Binding-site contacts:
Ligand atom C5 contacts residue LEU61 of chain 2.A at 3.9 Å (hydrophobic).
Ligand atom N2 contacts residue ILE45 of chain 1.C at 3.8 Å.
Ligand atom C8 contacts residue CYS21 of chain 2.A at 3.1 Å (hydrophobic).
Ligand atom N77 contacts residue HIS62 of chain 2.A at 4.0 Å.
Ligand atom C8 contacts residue GLU46 of chain 1.C at 3.6 Å.
Ligand atom N2 contacts residue LEU2 of chain 1.C at 3.9 Å.
Ligand atom N77 contacts residue ASP28 of chain 2.A at 2.6 Å (salt-bridge).
Ligand atom N3 contacts residue ALA44 of chain 1.C at 3.7 Å.
Ligand atom C8 contacts residue ILE23 of chain 2.A at 3.9 Å (hydrophobic).
Ligand atom N1 contacts residue ILE45 of chain 1.C at 4.0 Å.
Ligand atom N1 contacts residue GLU63 of chain 2.A at 2.7 Å (salt-bridge).
Ligand atom N1 contacts residue LEU61 of chain 2.A at 4.0 Å.
Ligand atom C5 contacts residue ILE45 of chain 1.C at 3.8 Å (hydrophobic).
Ligand atom N3 contacts residue ILE45 of chain 1.C at 3.2 Å (h-bond).
Ligand atom C77 contacts residue CYS21 of chain 2.A at 1.7 Å (hydrophobic).
Ligand atom C2 contacts residue GLU63 of chain 2.A at 3.5 Å.
Ligand atom C6 contacts residue LEU61 of chain 2.A at 3.7 Å (hydrophobic).
Ligand atom N3 contacts residue LEU2 of chain 1.C at 3.9 Å.
Ligand atom N9 contacts residue ILE45 of chain 1.C at 4.1 Å.
Ligand atom C7 contacts residue TYR90 of chain 2.A at 4.0 Å (hydrophobic).
Ligand atom C8 contacts residue TYR90 of chain 2.A at 3.3 Å (hydrophobic).
Ligand atom N77 contacts residue CYS21 of chain 2.A at 2.6 Å (h-bond).
Ligand atom N2 contacts residue VAL42 of chain 1.C at 3.5 Å.
Ligand atom N2 contacts residue LEU43 of chain 1.C at 2.9 Å (h-bond).
Ligand atom N9 contacts residue ILE23 of chain 2.A at 4.0 Å.
Ligand atom C77 contacts residue ASP28 of chain 2.A at 3.4 Å.
Ligand atom N9 contacts residue GLU46 of chain 1.C at 2.9 Å (salt-bridge).
Ligand atom O6 contacts residue LEU61 of chain 2.A at 3.4 Å.
Ligand atom C4 contacts residue ILE45 of chain 1.C at 3.7 Å (hydrophobic).
Ligand atom C6 contacts residue GLU63 of chain 2.A at 3.5 Å.
Ligand atom C4 contacts residue GLU46 of chain 1.C at 3.9 Å.
Ligand atom C2 contacts residue ILE45 of chain 1.C at 3.7 Å (hydrophobic).
Ligand atom C6 contacts residue ILE45 of chain 1.C at 4.0 Å (hydrophobic).
Ligand atom N2 contacts residue GLU63 of chain 2.A at 2.8 Å (salt-bridge).
Ligand atom C7 contacts residue CYS21 of chain 2.A at 2.8 Å (hydrophobic).
Ligand atom N2 contacts residue ALA44 of chain 1.C at 3.7 Å.
Ligand atom O6 contacts residue GLU63 of chain 2.A at 3.5 Å (salt-bridge).
Ligand atom C2 contacts residue LEU43 of chain 1.C at 4.0 Å (hydrophobic).
Ligand atom C2 contacts residue LEU2 of chain 1.C at 4.1 Å (hydrophobic).
Ligand atom O6 contacts residue HIS62 of chain 2.A at 3.0 Å (h-bond).

Sequence of chain 1.C:
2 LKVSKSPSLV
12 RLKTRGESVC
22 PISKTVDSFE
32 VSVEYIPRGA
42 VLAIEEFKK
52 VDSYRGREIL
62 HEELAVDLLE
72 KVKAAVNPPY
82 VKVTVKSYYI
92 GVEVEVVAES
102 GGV

A small-molecule ligand and the protein it binds are described below.
Small molecule (SMILES): [H]/N=C\c1c[nH]c2nc(N)[nH]c(=O)c12

Sequence of chain 2.A:
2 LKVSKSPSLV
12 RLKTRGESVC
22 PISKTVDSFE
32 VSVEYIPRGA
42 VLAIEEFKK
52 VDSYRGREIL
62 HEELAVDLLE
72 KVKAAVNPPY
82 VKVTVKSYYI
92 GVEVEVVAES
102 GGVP